The small molecule below binds the protein below.
Small molecule (SMILES): O=C(O)[C@@H]1CCCN1

Sequence of chain 1.B:
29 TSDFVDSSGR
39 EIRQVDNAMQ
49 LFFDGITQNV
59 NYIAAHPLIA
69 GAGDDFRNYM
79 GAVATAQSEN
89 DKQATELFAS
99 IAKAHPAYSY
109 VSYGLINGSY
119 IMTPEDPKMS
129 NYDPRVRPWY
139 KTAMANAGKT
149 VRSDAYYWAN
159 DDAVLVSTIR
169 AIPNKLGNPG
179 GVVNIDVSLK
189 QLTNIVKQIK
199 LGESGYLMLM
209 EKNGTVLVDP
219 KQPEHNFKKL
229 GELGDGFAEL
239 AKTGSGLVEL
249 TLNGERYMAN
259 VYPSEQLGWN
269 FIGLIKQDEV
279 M

Binding-site contacts:
Ligand atom O contacts residue LEU163 of chain 1.B at 4.5 Å.
Ligand atom CG contacts residue TYR118 of chain 1.B at 3.8 Å (hydrophobic).
Ligand atom N contacts residue TYR118 of chain 1.B at 4.5 Å.
Ligand atom C contacts residue TRP137 of chain 1.B at 3.3 Å (hydrophobic).
Ligand atom CD contacts residue TYR154 of chain 1.B at 4.5 Å (hydrophobic).
Ligand atom N contacts residue TYR154 of chain 1.B at 3.2 Å (h-bond).
Ligand atom O contacts residue TRP156 of chain 1.B at 3.2 Å.
Ligand atom CA contacts residue TYR130 of chain 1.B at 3.8 Å (hydrophobic).
Ligand atom CA contacts residue ASP184 of chain 1.B at 4.0 Å.
Ligand atom CD contacts residue LEU163 of chain 1.B at 3.5 Å (hydrophobic).
Ligand atom N contacts residue TRP137 of chain 1.B at 4.5 Å.
Ligand atom O contacts residue TYR154 of chain 1.B at 3.2 Å.
Ligand atom CB contacts residue TYR118 of chain 1.B at 3.2 Å (hydrophobic).
Ligand atom OXT contacts residue TYR130 of chain 1.B at 2.7 Å (h-bond).
Ligand atom N contacts residue ASP184 of chain 1.B at 3.0 Å (salt-bridge).
Ligand atom CD contacts residue TYR108 of chain 1.B at 3.5 Å (hydrophobic).
Ligand atom N contacts residue TRP156 of chain 1.B at 4.5 Å.
Ligand atom C contacts residue TYR154 of chain 1.B at 3.9 Å (hydrophobic).
Ligand atom CA contacts residue TYR154 of chain 1.B at 3.9 Å (hydrophobic).
Ligand atom CG contacts residue MET120 of chain 1.B at 3.8 Å (hydrophobic).
Ligand atom O contacts residue ARG135 of chain 1.B at 2.9 Å (salt-bridge).
Ligand atom N contacts residue LEU163 of chain 1.B at 3.6 Å.
Ligand atom CA contacts residue TYR118 of chain 1.B at 3.6 Å (hydrophobic).
Ligand atom O contacts residue TRP137 of chain 1.B at 4.1 Å.
Ligand atom OXT contacts residue ARG135 of chain 1.B at 2.8 Å (salt-bridge).
Ligand atom CD contacts residue TRP156 of chain 1.B at 3.6 Å (hydrophobic).
Ligand atom C contacts residue TRP156 of chain 1.B at 3.7 Å (hydrophobic).
Ligand atom C contacts residue TYR130 of chain 1.B at 3.6 Å (hydrophobic).
Ligand atom CD contacts residue ASP184 of chain 1.B at 3.6 Å.
Ligand atom CB contacts residue TYR130 of chain 1.B at 3.8 Å (hydrophobic).
Ligand atom OXT contacts residue TRP137 of chain 1.B at 2.9 Å (h-bond).
Ligand atom OXT contacts residue TRP156 of chain 1.B at 4.1 Å.
Ligand atom CG contacts residue TYR108 of chain 1.B at 3.6 Å (hydrophobic).
Ligand atom CA contacts residue TRP156 of chain 1.B at 4.5 Å (hydrophobic).
Ligand atom CB contacts residue TRP156 of chain 1.B at 3.8 Å (hydrophobic).
Ligand atom CG contacts residue TRP156 of chain 1.B at 3.8 Å (hydrophobic).
Ligand atom C contacts residue ARG135 of chain 1.B at 3.6 Å.
Ligand atom CG contacts residue ASP184 of chain 1.B at 4.4 Å.
Ligand atom CB contacts residue MET120 of chain 1.B at 4.3 Å (hydrophobic).
Ligand atom CA contacts residue TRP137 of chain 1.B at 3.7 Å (hydrophobic).